This protein binds this small molecule.
Small molecule (SMILES): O=C(O)c1ccccc1-c1c2ccc(=O)cc-2oc2cc(O)ccc12

Binding-site contacts:
Ligand atom C6 contacts residue GLU128 of chain 1.B at 3.9 Å.
Ligand atom C2 contacts residue ARG132 of chain 1.B at 3.6 Å.
Ligand atom C9 contacts residue ILE129 of chain 1.B at 3.8 Å (hydrophobic).
Ligand atom C11 contacts residue ILE129 of chain 1.B at 4.1 Å (hydrophobic).
Ligand atom C5 contacts residue ARG132 of chain 1.B at 3.3 Å.
Ligand atom C17 contacts residue HIS84 of chain 1.B at 3.9 Å.
Ligand atom C3 contacts residue ARG132 of chain 1.B at 3.6 Å.
Ligand atom C1 contacts residue TRP80 of chain 1.B at 4.4 Å (hydrophobic).
Ligand atom O2 contacts residue ILE129 of chain 1.B at 3.6 Å.
Ligand atom C6 contacts residue ARG132 of chain 1.B at 3.8 Å.
Ligand atom C12 contacts residue TRP80 of chain 1.B at 3.5 Å (hydrophobic).
Ligand atom C7 contacts residue PRO125 of chain 1.B at 3.9 Å (hydrophobic).
Ligand atom C16 contacts residue HIS84 of chain 1.B at 4.2 Å.
Ligand atom C1 contacts residue TRP133 of chain 1.B at 3.6 Å (hydrophobic).
Ligand atom O5 contacts residue ARG132 of chain 1.B at 3.7 Å.
Ligand atom C5 contacts residue GLU128 of chain 1.B at 4.0 Å.
Ligand atom C4 contacts residue ILE129 of chain 1.B at 3.6 Å (hydrophobic).
Ligand atom C11 contacts residue ARG132 of chain 1.B at 4.0 Å.
Ligand atom C1 contacts residue ILE129 of chain 1.B at 4.2 Å (hydrophobic).
Ligand atom C9 contacts residue ARG132 of chain 1.B at 4.1 Å.
Ligand atom C6 contacts residue PRO125 of chain 1.B at 4.3 Å (hydrophobic).
Ligand atom O2 contacts residue GLU128 of chain 1.B at 4.3 Å.
Ligand atom C3 contacts residue ILE129 of chain 1.B at 3.9 Å (hydrophobic).
Ligand atom C15 contacts residue TRP80 of chain 1.B at 4.0 Å (hydrophobic).
Ligand atom O1 contacts residue TRP133 of chain 1.B at 2.9 Å (h-bond).
Ligand atom C2 contacts residue TRP133 of chain 1.B at 3.8 Å (hydrophobic).
Ligand atom C15 contacts residue ILE129 of chain 1.B at 4.1 Å (hydrophobic).
Ligand atom C16 contacts residue TRP80 of chain 1.B at 4.1 Å (hydrophobic).
Ligand atom C13 contacts residue TRP80 of chain 1.B at 3.7 Å (hydrophobic).
Ligand atom C5 contacts residue ILE129 of chain 1.B at 4.0 Å (hydrophobic).
Ligand atom C18 contacts residue HIS84 of chain 1.B at 4.3 Å.
Ligand atom C11 contacts residue TRP80 of chain 1.B at 4.2 Å (hydrophobic).
Ligand atom C2 contacts residue ILE129 of chain 1.B at 3.8 Å (hydrophobic).
Ligand atom C4 contacts residue ARG132 of chain 1.B at 3.5 Å.
Ligand atom O1 contacts residue GLU76 of chain 1.B at 4.2 Å.
Ligand atom O2 contacts residue ARG132 of chain 1.B at 3.2 Å.
Ligand atom C10 contacts residue ILE129 of chain 1.B at 4.1 Å (hydrophobic).
Ligand atom C10 contacts residue ARG132 of chain 1.B at 4.3 Å.
Ligand atom O3 contacts residue ARG132 of chain 1.B at 4.3 Å.
Ligand atom O3 contacts residue GLU128 of chain 1.B at 3.3 Å.

Sequence of chain 1.B:
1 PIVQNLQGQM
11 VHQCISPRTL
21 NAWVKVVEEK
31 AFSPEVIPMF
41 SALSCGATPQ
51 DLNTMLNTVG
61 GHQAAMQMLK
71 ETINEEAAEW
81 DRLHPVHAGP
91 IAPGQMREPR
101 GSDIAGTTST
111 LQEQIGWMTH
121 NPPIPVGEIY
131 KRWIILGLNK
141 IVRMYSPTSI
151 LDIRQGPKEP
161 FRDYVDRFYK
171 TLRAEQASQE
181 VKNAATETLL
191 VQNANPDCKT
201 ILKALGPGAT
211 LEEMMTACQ